Sequence of chain 1.A:
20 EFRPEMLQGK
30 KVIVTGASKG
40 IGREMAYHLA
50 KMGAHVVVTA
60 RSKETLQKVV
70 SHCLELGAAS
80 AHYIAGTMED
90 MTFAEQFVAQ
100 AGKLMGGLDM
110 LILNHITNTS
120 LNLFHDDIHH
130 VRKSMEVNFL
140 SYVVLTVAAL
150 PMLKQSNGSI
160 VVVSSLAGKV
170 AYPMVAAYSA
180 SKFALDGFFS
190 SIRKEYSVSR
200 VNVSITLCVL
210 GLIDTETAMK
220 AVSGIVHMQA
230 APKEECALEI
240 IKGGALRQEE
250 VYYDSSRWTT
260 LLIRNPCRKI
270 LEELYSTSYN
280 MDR

The protein below binds the small molecule below.
Small molecule (SMILES): O=C(CC1(c2ccccc2)C2CC3CC1CC(C2)C3O)N1CC(O)C1

Binding-site contacts:
Ligand atom O20 contacts residue NAP1 of chain 1.E at 3.3 Å.
Ligand atom C5 contacts residue THR118 of chain 1.A at 3.8 Å.
Ligand atom O25 contacts residue LEU211 of chain 1.A at 3.5 Å (h-bond).
Ligand atom C16 contacts residue VAL174 of chain 1.A at 3.9 Å (hydrophobic).
Ligand atom O25 contacts residue LEU165 of chain 1.A at 3.6 Å.
Ligand atom O21 contacts residue ALA220 of chain 1.A at 4.1 Å.
Ligand atom O21 contacts residue THR216 of chain 1.A at 3.7 Å.
Ligand atom C1 contacts residue ALA217 of chain 1.A at 4.1 Å (hydrophobic).
Ligand atom C7 contacts residue NAP1 of chain 1.E at 4.1 Å.
Ligand atom C3 contacts residue TYR177 of chain 1.A at 3.6 Å (hydrophobic).
Ligand atom O21 contacts residue THR118 of chain 1.A at 3.2 Å (h-bond).
Ligand atom C23 contacts residue TYR171 of chain 1.A at 3.8 Å (hydrophobic).
Ligand atom C18 contacts residue TYR177 of chain 1.A at 3.8 Å (hydrophobic).
Ligand atom C14 contacts residue LEU120 of chain 1.A at 4.0 Å (hydrophobic).
Ligand atom C9 contacts residue ILE115 of chain 1.A at 3.8 Å (hydrophobic).
Ligand atom O20 contacts residue TYR177 of chain 1.A at 2.8 Å (h-bond).
Ligand atom C7 contacts residue ALA217 of chain 1.A at 3.7 Å (hydrophobic).
Ligand atom C18 contacts residue NAP1 of chain 1.E at 3.3 Å.
Ligand atom C12 contacts residue NAP1 of chain 1.E at 3.3 Å.
Ligand atom C4 contacts residue VAL174 of chain 1.A at 3.9 Å (hydrophobic).
Ligand atom C13 contacts residue LEU120 of chain 1.A at 4.1 Å (hydrophobic).
Ligand atom O20 contacts residue SER164 of chain 1.A at 2.7 Å (h-bond).
Ligand atom C15 contacts residue LEU120 of chain 1.A at 4.1 Å (hydrophobic).
Ligand atom C22 contacts residue LEU211 of chain 1.A at 3.7 Å (hydrophobic).
Ligand atom O25 contacts residue GLY210 of chain 1.A at 3.6 Å.
Ligand atom C14 contacts residue VAL221 of chain 1.A at 3.9 Å (hydrophobic).
Ligand atom C24 contacts residue SER164 of chain 1.A at 3.2 Å.
Ligand atom C24 contacts residue LEU209 of chain 1.A at 4.0 Å (hydrophobic).
Ligand atom C13 contacts residue VAL221 of chain 1.A at 3.7 Å (hydrophobic).
Ligand atom C10 contacts residue ILE115 of chain 1.A at 3.9 Å (hydrophobic).
Ligand atom C8 contacts residue THR118 of chain 1.A at 3.6 Å.
Ligand atom C10 contacts residue TYR177 of chain 1.A at 3.4 Å (hydrophobic).
Ligand atom N19 contacts residue SER164 of chain 1.A at 3.7 Å.
Ligand atom C17 contacts residue VAL174 of chain 1.A at 3.8 Å (hydrophobic).
Ligand atom C18 contacts residue SER164 of chain 1.A at 3.5 Å.
Ligand atom O25 contacts residue TYR171 of chain 1.A at 3.2 Å (h-bond).
Ligand atom C22 contacts residue GLY210 of chain 1.A at 4.0 Å.
Ligand atom N19 contacts residue NAP1 of chain 1.E at 3.7 Å.
Ligand atom C24 contacts residue ALA166 of chain 1.A at 4.0 Å (hydrophobic).
Ligand atom C6 contacts residue ALA220 of chain 1.A at 3.9 Å (hydrophobic).